Sequence of chain 1.D:
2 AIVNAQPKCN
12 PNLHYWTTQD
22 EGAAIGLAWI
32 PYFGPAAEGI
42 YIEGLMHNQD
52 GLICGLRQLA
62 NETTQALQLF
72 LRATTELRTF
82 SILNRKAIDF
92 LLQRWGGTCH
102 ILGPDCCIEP

The protein below binds the small molecule below.
Small molecule (SMILES): CC(=O)N[C@H]1[C@H](O[C@H]2[C@H](O)[C@@H](NC(C)=O)CO[C@@H]2CO)O[C@H](CO)[C@@H](O)[C@@H]1O

Sequence of chain 1.C:
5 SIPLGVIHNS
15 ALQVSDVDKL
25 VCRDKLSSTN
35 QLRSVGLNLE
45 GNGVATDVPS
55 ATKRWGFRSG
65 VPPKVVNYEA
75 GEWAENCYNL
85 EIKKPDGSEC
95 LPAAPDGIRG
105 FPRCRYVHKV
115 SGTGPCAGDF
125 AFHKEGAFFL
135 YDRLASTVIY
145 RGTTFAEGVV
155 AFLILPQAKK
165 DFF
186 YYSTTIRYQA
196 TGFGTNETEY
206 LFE

Sequence of chain 1.H:
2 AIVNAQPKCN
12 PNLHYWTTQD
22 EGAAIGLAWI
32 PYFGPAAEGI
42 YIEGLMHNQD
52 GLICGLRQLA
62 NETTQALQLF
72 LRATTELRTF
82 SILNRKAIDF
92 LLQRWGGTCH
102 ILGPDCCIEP

Binding-site contacts:
Ligand atom O7 contacts residue ASN62 of chain 1.D at 4.4 Å.
Ligand atom O5 contacts residue ASN62 of chain 1.D at 2.3 Å (h-bond).
Ligand atom C7 contacts residue ASN62 of chain 1.D at 3.9 Å.
Ligand atom O3 contacts residue GLU129 of chain 1.C at 4.2 Å.
Ligand atom C2 contacts residue ASN62 of chain 1.D at 2.4 Å.
Ligand atom O4 contacts residue GLU129 of chain 1.C at 4.1 Å.
Ligand atom O7 contacts residue GLU129 of chain 1.C at 4.2 Å.
Ligand atom C1 contacts residue GLN7 of chain 1.D at 4.3 Å.
Ligand atom C8 contacts residue VAL153 of chain 1.C at 4.4 Å (hydrophobic).
Ligand atom C7 contacts residue GLU129 of chain 1.C at 4.0 Å.
Ligand atom C8 contacts residue ALA131 of chain 1.C at 4.4 Å (hydrophobic).
Ligand atom C8 contacts residue THR65 of chain 1.D at 3.5 Å.
Ligand atom C6 contacts residue GLU129 of chain 1.C at 3.8 Å.
Ligand atom C8 contacts residue TRP30 of chain 1.H at 4.2 Å (hydrophobic).
Ligand atom O7 contacts residue LEU43 of chain 1.C at 4.2 Å.
Ligand atom C8 contacts residue GLY130 of chain 1.C at 4.4 Å.
Ligand atom N2 contacts residue ASN62 of chain 1.D at 2.9 Å (h-bond).
Ligand atom C1 contacts residue ASN62 of chain 1.D at 1.4 Å.
Ligand atom O5 contacts residue GLN7 of chain 1.D at 3.7 Å.
Ligand atom O6 contacts residue GLN7 of chain 1.D at 3.5 Å (h-bond).
Ligand atom O6 contacts residue PRO8 of chain 1.D at 4.2 Å.
Ligand atom C5 contacts residue GLU129 of chain 1.C at 4.0 Å.
Ligand atom C3 contacts residue ASN62 of chain 1.D at 3.8 Å.
Ligand atom C4 contacts residue ASN62 of chain 1.D at 4.2 Å.
Ligand atom C6 contacts residue GLN7 of chain 1.D at 4.2 Å.
Ligand atom O6 contacts residue GLU129 of chain 1.C at 3.7 Å.
Ligand atom C5 contacts residue ASN62 of chain 1.D at 3.6 Å.
Ligand atom C8 contacts residue GLU129 of chain 1.C at 3.7 Å.